The protein below binds the small molecule below.
Small molecule (SMILES): CC(=O)N[C@H]1[C@H](O[C@H]2[C@H](O)[C@@H](NC(C)=O)CO[C@@H]2CO[C@@H]2O[C@@H](C)[C@@H](O)[C@@H](O)[C@@H]2O)O[C@H](CO)[C@@H](O[C@@H]2O[C@H](CO[C@H]3O[C@H](CO)[C@@H](O)[C@H](O)[C@@H]3O)[C@@H](O)[C@H](O[C@H]3O[C@H](CO)[C@@H](O)[C@H](O)[C@@H]3O)[C@@H]2O)[C@@H]1O

Binding-site contacts:
Ligand atom O7 contacts residue ASN65 of chain 1.C at 3.5 Å (h-bond).
Ligand atom C4 contacts residue GLU381 of chain 1.D at 3.7 Å.
Ligand atom C6 contacts residue GLU381 of chain 1.D at 4.4 Å.
Ligand atom N2 contacts residue ILE355 of chain 1.C at 4.2 Å.
Ligand atom O4 contacts residue GLU381 of chain 1.D at 3.6 Å (salt-bridge).
Ligand atom O5 contacts residue ASN65 of chain 1.C at 2.2 Å (h-bond).
Ligand atom C7 contacts residue ASN65 of chain 1.C at 3.5 Å.
Ligand atom C3 contacts residue ASN65 of chain 1.C at 3.8 Å.
Ligand atom C1 contacts residue ASN65 of chain 1.C at 1.4 Å.
Ligand atom C6 contacts residue ASN65 of chain 1.C at 4.3 Å.
Ligand atom C7 contacts residue ILE355 of chain 1.C at 4.3 Å (hydrophobic).
Ligand atom N2 contacts residue ASN65 of chain 1.C at 3.0 Å (h-bond).
Ligand atom C8 contacts residue ILE355 of chain 1.C at 3.9 Å (hydrophobic).
Ligand atom C5 contacts residue ASN65 of chain 1.C at 3.5 Å.
Ligand atom C8 contacts residue ILE386 of chain 1.C at 4.2 Å (hydrophobic).
Ligand atom C2 contacts residue ASN65 of chain 1.C at 2.5 Å.
Ligand atom C4 contacts residue ASN65 of chain 1.C at 4.1 Å.
Ligand atom O7 contacts residue ILE355 of chain 1.C at 4.5 Å.

Sequence of chain 1.D:
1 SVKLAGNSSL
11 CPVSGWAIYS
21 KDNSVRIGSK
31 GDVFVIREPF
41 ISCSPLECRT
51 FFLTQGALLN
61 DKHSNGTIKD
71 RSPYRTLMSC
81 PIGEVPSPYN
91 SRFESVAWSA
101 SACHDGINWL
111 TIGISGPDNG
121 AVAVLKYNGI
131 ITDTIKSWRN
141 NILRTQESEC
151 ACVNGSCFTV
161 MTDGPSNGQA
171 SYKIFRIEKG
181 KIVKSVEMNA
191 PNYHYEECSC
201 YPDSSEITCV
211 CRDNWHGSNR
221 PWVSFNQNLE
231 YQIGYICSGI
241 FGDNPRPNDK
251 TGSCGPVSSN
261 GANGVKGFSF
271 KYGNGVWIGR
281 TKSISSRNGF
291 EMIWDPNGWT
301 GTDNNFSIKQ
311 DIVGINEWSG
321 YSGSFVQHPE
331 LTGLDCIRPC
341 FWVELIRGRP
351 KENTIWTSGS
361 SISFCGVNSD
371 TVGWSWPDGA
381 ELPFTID

Sequence of chain 1.C:
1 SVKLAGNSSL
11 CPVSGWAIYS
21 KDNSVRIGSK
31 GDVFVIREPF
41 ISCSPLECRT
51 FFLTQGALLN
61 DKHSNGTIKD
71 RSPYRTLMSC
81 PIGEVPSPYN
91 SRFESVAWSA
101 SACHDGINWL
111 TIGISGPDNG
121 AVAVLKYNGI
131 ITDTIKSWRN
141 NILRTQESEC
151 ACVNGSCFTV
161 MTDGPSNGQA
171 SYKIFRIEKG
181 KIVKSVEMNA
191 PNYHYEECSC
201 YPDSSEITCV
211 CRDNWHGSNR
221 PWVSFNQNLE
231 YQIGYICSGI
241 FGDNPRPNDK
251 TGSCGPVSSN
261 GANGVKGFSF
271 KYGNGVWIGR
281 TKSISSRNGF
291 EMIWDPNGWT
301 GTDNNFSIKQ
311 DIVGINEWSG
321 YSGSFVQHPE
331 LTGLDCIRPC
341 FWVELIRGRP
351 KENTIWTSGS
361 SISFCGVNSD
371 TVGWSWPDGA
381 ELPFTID